Sequence of chain 1.F:
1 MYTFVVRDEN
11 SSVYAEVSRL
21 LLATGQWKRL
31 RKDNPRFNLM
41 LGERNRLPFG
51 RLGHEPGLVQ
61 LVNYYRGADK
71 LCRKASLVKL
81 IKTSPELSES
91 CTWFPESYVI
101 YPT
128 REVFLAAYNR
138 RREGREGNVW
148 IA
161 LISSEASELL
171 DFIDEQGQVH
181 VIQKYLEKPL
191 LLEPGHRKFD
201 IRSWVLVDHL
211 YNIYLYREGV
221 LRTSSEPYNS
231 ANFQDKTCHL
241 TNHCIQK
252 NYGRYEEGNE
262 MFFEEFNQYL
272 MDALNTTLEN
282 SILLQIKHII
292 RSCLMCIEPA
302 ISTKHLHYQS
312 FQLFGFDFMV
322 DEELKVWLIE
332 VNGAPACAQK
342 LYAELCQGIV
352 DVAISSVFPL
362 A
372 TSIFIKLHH

Binding-site contacts:
Ligand atom O2' contacts residue HIS239 of chain 1.F at 3.6 Å.
Ligand atom C3B contacts residue ASN242 of chain 1.F at 3.0 Å.
Ligand atom O1G contacts residue GLU331 of chain 1.F at 2.5 Å (salt-bridge).
Ligand atom N6 contacts residue LYS184 of chain 1.F at 2.4 Å (salt-bridge).
Ligand atom O1G contacts residue ASP318 of chain 1.F at 2.4 Å (salt-bridge).
Ligand atom PG contacts residue ASP318 of chain 1.F at 3.5 Å.
Ligand atom O2B contacts residue GLU331 of chain 1.F at 2.4 Å (salt-bridge).
Ligand atom O3' contacts residue THR241 of chain 1.F at 2.5 Å (h-bond).
Ligand atom PG contacts residue GLU331 of chain 1.F at 3.0 Å.
Ligand atom PA contacts residue GLU331 of chain 1.F at 3.1 Å.
Ligand atom N1 contacts residue TYR185 of chain 1.F at 3.4 Å.
Ligand atom O2' contacts residue LYS198 of chain 1.F at 3.1 Å.
Ligand atom C3B contacts residue GLU331 of chain 1.F at 3.5 Å.
Ligand atom C8 contacts residue ILE148 of chain 1.F at 3.4 Å (hydrophobic).
Ligand atom O1A contacts residue GLU331 of chain 1.F at 3.6 Å.
Ligand atom N1 contacts residue LEU186 of chain 1.F at 2.8 Å (h-bond).
Ligand atom N3 contacts residue TYR185 of chain 1.F at 3.3 Å.
Ligand atom N6 contacts residue GLN183 of chain 1.F at 3.6 Å.
Ligand atom O3A contacts residue ASN242 of chain 1.F at 3.6 Å (h-bond).
Ligand atom O1G contacts residue ARG222 of chain 1.F at 3.4 Å (salt-bridge).
Ligand atom O3A contacts residue GLU331 of chain 1.F at 3.2 Å (salt-bridge).
Ligand atom O2A contacts residue ILE330 of chain 1.F at 3.1 Å.
Ligand atom C2 contacts residue TYR185 of chain 1.F at 3.4 Å (hydrophobic).
Ligand atom C1' contacts residue LEU240 of chain 1.F at 3.4 Å (hydrophobic).
Ligand atom C2 contacts residue LEU186 of chain 1.F at 3.2 Å (hydrophobic).
Ligand atom O2G contacts residue ARG202 of chain 1.F at 3.3 Å (salt-bridge).
Ligand atom N9 contacts residue ILE148 of chain 1.F at 3.6 Å.
Ligand atom O2' contacts residue MET320 of chain 1.F at 3.5 Å (h-bond).
Ligand atom C6 contacts residue LYS184 of chain 1.F at 3.6 Å.
Ligand atom O3' contacts residue LEU240 of chain 1.F at 3.0 Å.
Ligand atom O3G contacts residue ASN333 of chain 1.F at 2.7 Å (h-bond).
Ligand atom O3G contacts residue GLU331 of chain 1.F at 2.8 Å (salt-bridge).
Ligand atom O3G contacts residue MG1 of chain 1.U at 2.3 Å.
Ligand atom PB contacts residue GLU331 of chain 1.F at 3.0 Å.
Ligand atom O2G contacts residue ASN333 of chain 1.F at 3.6 Å.
Ligand atom O2A contacts residue GLU331 of chain 1.F at 2.4 Å (salt-bridge).
Ligand atom PB contacts residue MG1 of chain 1.U at 3.5 Å.
Ligand atom PG contacts residue MG1 of chain 1.U at 3.5 Å.
Ligand atom O2B contacts residue MG1 of chain 1.U at 2.4 Å.
Ligand atom O4' contacts residue LEU240 of chain 1.F at 3.1 Å.

This protein binds this small molecule.
Small molecule (SMILES): Nc1ncnc2c1ncn2[C@@H]1O[C@H](CO[P](=O)(O)O[P](=O)(O)CP(=O)(O)O)[C@@H](O)[C@H]1O